Sequence of chain 1.A:
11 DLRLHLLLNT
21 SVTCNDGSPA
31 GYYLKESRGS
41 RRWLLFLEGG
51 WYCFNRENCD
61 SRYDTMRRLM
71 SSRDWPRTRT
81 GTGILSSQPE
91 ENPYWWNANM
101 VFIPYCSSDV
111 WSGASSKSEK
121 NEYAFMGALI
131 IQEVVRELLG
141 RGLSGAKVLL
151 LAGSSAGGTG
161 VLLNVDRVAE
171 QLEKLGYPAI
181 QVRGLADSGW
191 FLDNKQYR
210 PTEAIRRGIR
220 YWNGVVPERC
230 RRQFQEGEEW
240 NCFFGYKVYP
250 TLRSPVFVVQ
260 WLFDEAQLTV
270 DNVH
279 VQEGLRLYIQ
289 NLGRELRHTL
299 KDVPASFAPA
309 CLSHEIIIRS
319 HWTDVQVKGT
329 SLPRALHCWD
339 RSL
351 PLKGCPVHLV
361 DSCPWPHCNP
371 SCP

Binding-site contacts:
Ligand atom C8 contacts residue LEU192 of chain 1.A at 3.7 Å (hydrophobic).
Ligand atom C6 contacts residue VAL269 of chain 1.A at 3.4 Å (hydrophobic).
Ligand atom O2 contacts residue PRO210 of chain 1.A at 3.8 Å.
Ligand atom C3 contacts residue THR211 of chain 1.A at 4.0 Å.
Ligand atom C7 contacts residue LEU192 of chain 1.A at 3.5 Å (hydrophobic).
Ligand atom C7 contacts residue GLN266 of chain 1.A at 4.0 Å.
Ligand atom C4 contacts residue LEU192 of chain 1.A at 3.8 Å (hydrophobic).
Ligand atom C10 contacts residue VAL269 of chain 1.A at 4.0 Å (hydrophobic).
Ligand atom C9 contacts residue LEU192 of chain 1.A at 3.8 Å (hydrophobic).
Ligand atom O2 contacts residue PHE243 of chain 1.A at 3.5 Å.
Ligand atom C6 contacts residue LEU192 of chain 1.A at 3.5 Å (hydrophobic).
Ligand atom C9 contacts residue PRO210 of chain 1.A at 3.8 Å (hydrophobic).
Ligand atom C10 contacts residue GLN266 of chain 1.A at 4.1 Å.
Ligand atom C5 contacts residue ASP270 of chain 1.A at 3.3 Å.
Ligand atom C3 contacts residue ASN194 of chain 1.A at 3.7 Å.
Ligand atom C10 contacts residue PHE191 of chain 1.A at 4.1 Å (hydrophobic).
Ligand atom C2 contacts residue ASN194 of chain 1.A at 3.7 Å.
Ligand atom C8 contacts residue PRO210 of chain 1.A at 4.1 Å (hydrophobic).
Ligand atom C1 contacts residue ASN194 of chain 1.A at 3.4 Å.
Ligand atom O2 contacts residue THR211 of chain 1.A at 3.2 Å.
Ligand atom C6 contacts residue ASN194 of chain 1.A at 3.8 Å.
Ligand atom N1 contacts residue ASN194 of chain 1.A at 2.8 Å (h-bond).
Ligand atom C9 contacts residue ASP193 of chain 1.A at 3.7 Å.
Ligand atom C5 contacts residue LEU192 of chain 1.A at 3.6 Å (hydrophobic).
Ligand atom C10 contacts residue LEU192 of chain 1.A at 4.2 Å (hydrophobic).
Ligand atom O1 contacts residue THR211 of chain 1.A at 3.1 Å.
Ligand atom C6 contacts residue ASP270 of chain 1.A at 3.6 Å.
Ligand atom C1 contacts residue ASP193 of chain 1.A at 3.6 Å.
Ligand atom O1 contacts residue PRO210 of chain 1.A at 3.5 Å.
Ligand atom C3 contacts residue PRO210 of chain 1.A at 4.1 Å (hydrophobic).
Ligand atom C4 contacts residue ASP193 of chain 1.A at 3.8 Å.
Ligand atom C6 contacts residue GLN266 of chain 1.A at 3.4 Å.
Ligand atom C5 contacts residue GLN266 of chain 1.A at 4.1 Å.
Ligand atom C8 contacts residue PHE243 of chain 1.A at 4.0 Å (hydrophobic).
Ligand atom N1 contacts residue ASP193 of chain 1.A at 3.8 Å.
Ligand atom C5 contacts residue VAL269 of chain 1.A at 3.9 Å (hydrophobic).
Ligand atom C4 contacts residue ASN194 of chain 1.A at 3.7 Å.
Ligand atom O2 contacts residue ASP193 of chain 1.A at 3.6 Å.
Ligand atom C5 contacts residue ASN194 of chain 1.A at 3.2 Å.
Ligand atom C7 contacts residue VAL269 of chain 1.A at 3.6 Å (hydrophobic).

A protein and the small-molecule ligand that binds it are described below.
Small molecule (SMILES): CCC(=O)Nc1ccc(C)cc1O